Sequence of chain 2.D:
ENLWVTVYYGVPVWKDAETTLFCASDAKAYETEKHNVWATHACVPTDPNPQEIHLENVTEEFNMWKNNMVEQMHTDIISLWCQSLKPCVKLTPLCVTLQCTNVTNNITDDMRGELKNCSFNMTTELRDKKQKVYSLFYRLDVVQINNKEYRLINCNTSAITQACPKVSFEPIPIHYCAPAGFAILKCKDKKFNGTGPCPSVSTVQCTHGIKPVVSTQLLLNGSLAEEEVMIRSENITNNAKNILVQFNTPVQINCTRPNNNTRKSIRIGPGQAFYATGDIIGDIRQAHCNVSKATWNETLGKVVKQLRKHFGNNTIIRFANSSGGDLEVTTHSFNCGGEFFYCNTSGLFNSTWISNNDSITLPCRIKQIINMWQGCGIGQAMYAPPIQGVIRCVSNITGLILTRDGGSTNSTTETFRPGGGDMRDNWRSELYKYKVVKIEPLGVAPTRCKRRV

A protein and the small-molecule ligand that binds it are described below.
Small molecule (SMILES): CC(=O)N[C@H]1[C@H](O[C@H]2[C@H](O)[C@@H](NC(C)=O)CO[C@@H]2CO)O[C@H](CO)[C@@H](O)[C@@H]1O

Binding-site contacts:
Ligand atom O7 contacts residue ASN265 of chain 2.D at 2.5 Å (h-bond).
Ligand atom C8 contacts residue ASN265 of chain 2.D at 4.2 Å.
Ligand atom O7 contacts residue ASN301 of chain 2.D at 3.5 Å.
Ligand atom O6 contacts residue ASN265 of chain 2.D at 4.5 Å.
Ligand atom C4 contacts residue ASN265 of chain 2.D at 4.2 Å.
Ligand atom C1 contacts residue GLN263 of chain 2.D at 4.2 Å.
Ligand atom C8 contacts residue GLN263 of chain 2.D at 4.1 Å.
Ligand atom C8 contacts residue SER303 of chain 2.D at 3.1 Å.
Ligand atom C7 contacts residue SER381 of chain 2.D at 4.1 Å.
Ligand atom C8 contacts residue SER381 of chain 2.D at 3.6 Å.
Ligand atom N2 contacts residue GLN263 of chain 2.D at 4.3 Å.
Ligand atom O6 contacts residue VAL416 of chain 2.D at 4.1 Å.
Ligand atom O6 contacts residue ARG414 of chain 2.D at 3.1 Å (salt-bridge).
Ligand atom C5 contacts residue ASN265 of chain 2.D at 3.6 Å.
Ligand atom C1 contacts residue VAL416 of chain 2.D at 4.3 Å (hydrophobic).
Ligand atom C2 contacts residue ASN265 of chain 2.D at 2.4 Å.
Ligand atom C6 contacts residue ARG414 of chain 2.D at 4.3 Å.
Ligand atom C3 contacts residue ASN265 of chain 2.D at 3.8 Å.
Ligand atom N2 contacts residue ASN265 of chain 2.D at 2.9 Å (h-bond).
Ligand atom C8 contacts residue ASN301 of chain 2.D at 4.3 Å.
Ligand atom O5 contacts residue ASN265 of chain 2.D at 2.3 Å (h-bond).
Ligand atom C5 contacts residue VAL416 of chain 2.D at 4.5 Å (hydrophobic).
Ligand atom C7 contacts residue ASN301 of chain 2.D at 4.3 Å.
Ligand atom C6 contacts residue VAL416 of chain 2.D at 4.3 Å (hydrophobic).
Ligand atom O5 contacts residue VAL416 of chain 2.D at 3.9 Å.
Ligand atom C1 contacts residue ASN265 of chain 2.D at 1.4 Å.
Ligand atom C8 contacts residue VAL302 of chain 2.D at 3.9 Å (hydrophobic).
Ligand atom O7 contacts residue SER381 of chain 2.D at 4.1 Å.
Ligand atom C7 contacts residue ASN265 of chain 2.D at 2.9 Å.